Sequence of chain 1.A:
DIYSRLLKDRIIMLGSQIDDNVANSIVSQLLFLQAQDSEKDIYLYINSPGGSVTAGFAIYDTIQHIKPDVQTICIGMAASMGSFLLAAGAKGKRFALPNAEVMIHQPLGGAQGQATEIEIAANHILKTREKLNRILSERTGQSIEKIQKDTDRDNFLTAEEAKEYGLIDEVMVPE

This small molecule binds to this protein.
Small molecule (SMILES): CC(C)C[C@@H](NC(=O)[C@H](Cc1ccccc1)NC(=O)c1cnccn1)B(O)O

Binding-site contacts:
Ligand atom O19 contacts residue GLY51 of chain 1.A at 2.5 Å (h-bond).
Ligand atom C15 contacts residue SER80 of chain 1.A at 3.0 Å.
Ligand atom C01 contacts residue LEU108 of chain 1.A at 3.5 Å (hydrophobic).
Ligand atom O20 contacts residue SER80 of chain 1.A at 2.3 Å (h-bond).
Ligand atom C17 contacts residue SER80 of chain 1.A at 3.7 Å.
Ligand atom C21 contacts residue VAL53 of chain 1.A at 3.5 Å (hydrophobic).
Ligand atom O23 contacts residue VAL53 of chain 1.A at 2.9 Å (h-bond).
Ligand atom N27 contacts residue HIS124 of chain 1.A at 3.8 Å.
Ligand atom C26 contacts residue ILE125 of chain 1.A at 3.9 Å (hydrophobic).
Ligand atom C28 contacts residue VAL53 of chain 1.A at 3.8 Å (hydrophobic).
Ligand atom N12 contacts residue LEU108 of chain 1.A at 2.6 Å (h-bond).
Ligand atom B14 contacts residue GLY51 of chain 1.A at 3.4 Å.
Ligand atom C13 contacts residue GLY51 of chain 1.A at 3.3 Å.
Ligand atom C13 contacts residue SER80 of chain 1.A at 2.9 Å.
Ligand atom C21 contacts residue LEU108 of chain 1.A at 3.7 Å (hydrophobic).
Ligand atom O20 contacts residue HIS105 of chain 1.A at 3.5 Å (h-bond).
Ligand atom C02 contacts residue LEU108 of chain 1.A at 3.9 Å (hydrophobic).
Ligand atom C01 contacts residue GLY51 of chain 1.A at 3.6 Å.
Ligand atom C22 contacts residue LEU108 of chain 1.A at 3.8 Å (hydrophobic).
Ligand atom N03 contacts residue VAL53 of chain 1.A at 3.9 Å.
Ligand atom C16 contacts residue SER80 of chain 1.A at 3.9 Å.
Ligand atom B14 contacts residue SER80 of chain 1.A at 1.9 Å.
Ligand atom N03 contacts residue GLY51 of chain 1.A at 2.5 Å (h-bond).
Ligand atom N24 contacts residue LEU108 of chain 1.A at 3.2 Å (h-bond).
Ligand atom C02 contacts residue GLY51 of chain 1.A at 3.6 Å.
Ligand atom O04 contacts residue PRO107 of chain 1.A at 3.4 Å.
Ligand atom O19 contacts residue MET81 of chain 1.A at 3.0 Å (h-bond).
Ligand atom C18 contacts residue GLN106 of chain 1.A at 3.9 Å.
Ligand atom C25 contacts residue ILE125 of chain 1.A at 3.7 Å (hydrophobic).
Ligand atom C26 contacts residue HIS124 of chain 1.A at 3.6 Å.
Ligand atom O19 contacts residue SER80 of chain 1.A at 2.4 Å (h-bond).
Ligand atom O19 contacts residue GLY50 of chain 1.A at 3.2 Å.
Ligand atom O04 contacts residue LEU108 of chain 1.A at 2.8 Å (h-bond).
Ligand atom C05 contacts residue LEU108 of chain 1.A at 3.6 Å (hydrophobic).
Ligand atom O23 contacts residue SER52 of chain 1.A at 3.8 Å.
Ligand atom C18 contacts residue HIS105 of chain 1.A at 2.9 Å.
Ligand atom C15 contacts residue PRO107 of chain 1.A at 3.9 Å (hydrophobic).
Ligand atom C17 contacts residue MET81 of chain 1.A at 3.3 Å (hydrophobic).
Ligand atom B14 contacts residue MET81 of chain 1.A at 3.5 Å.
Ligand atom C18 contacts residue PRO107 of chain 1.A at 3.8 Å (hydrophobic).